Binding-site contacts:
Ligand atom C7 contacts residue ASN496 of chain 1.A at 4.2 Å.
Ligand atom C3 contacts residue ASN496 of chain 1.A at 3.9 Å.
Ligand atom C5 contacts residue ASN496 of chain 1.A at 3.7 Å.
Ligand atom C2 contacts residue ASN496 of chain 1.A at 2.7 Å.
Ligand atom C4 contacts residue ASN496 of chain 1.A at 4.4 Å.
Ligand atom O5 contacts residue ASN496 of chain 1.A at 2.5 Å (h-bond).
Ligand atom C1 contacts residue ASN496 of chain 1.A at 1.5 Å.
Ligand atom N2 contacts residue ASN496 of chain 1.A at 3.1 Å (h-bond).
Ligand atom C8 contacts residue ILE473 of chain 1.A at 4.3 Å (hydrophobic).

A small-molecule ligand and the protein it binds are described below.
Small molecule (SMILES): CC(=O)N[C@@H]1[C@@H](O)[C@H](O)[C@@H](CO)O[C@H]1O

Sequence of chain 1.A:
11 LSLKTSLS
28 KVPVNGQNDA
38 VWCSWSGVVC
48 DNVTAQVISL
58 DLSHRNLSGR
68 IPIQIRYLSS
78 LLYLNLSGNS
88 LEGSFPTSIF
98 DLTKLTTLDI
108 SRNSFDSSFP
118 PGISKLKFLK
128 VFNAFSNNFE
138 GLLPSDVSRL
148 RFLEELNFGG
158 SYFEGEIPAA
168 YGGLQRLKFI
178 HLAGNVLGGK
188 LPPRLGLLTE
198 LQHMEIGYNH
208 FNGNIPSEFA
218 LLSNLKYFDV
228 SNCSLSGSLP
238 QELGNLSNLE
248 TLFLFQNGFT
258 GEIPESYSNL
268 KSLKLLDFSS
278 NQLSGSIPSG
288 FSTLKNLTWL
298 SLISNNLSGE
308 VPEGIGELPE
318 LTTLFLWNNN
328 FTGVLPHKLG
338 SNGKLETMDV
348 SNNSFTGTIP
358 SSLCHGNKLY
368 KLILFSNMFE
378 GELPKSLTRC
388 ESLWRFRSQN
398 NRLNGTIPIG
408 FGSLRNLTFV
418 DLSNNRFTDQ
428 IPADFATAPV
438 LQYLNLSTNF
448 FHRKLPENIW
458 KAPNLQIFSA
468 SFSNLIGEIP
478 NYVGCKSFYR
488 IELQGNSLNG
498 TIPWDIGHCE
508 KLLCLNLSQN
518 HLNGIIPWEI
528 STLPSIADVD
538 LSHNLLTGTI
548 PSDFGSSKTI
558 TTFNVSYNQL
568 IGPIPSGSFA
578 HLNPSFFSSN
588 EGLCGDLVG